Sequence of chain 1.C:
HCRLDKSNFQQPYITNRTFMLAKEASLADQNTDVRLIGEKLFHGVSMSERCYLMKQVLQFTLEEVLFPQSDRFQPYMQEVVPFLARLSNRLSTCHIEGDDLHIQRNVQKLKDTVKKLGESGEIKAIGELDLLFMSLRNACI

A protein and the small-molecule ligand that binds it are described below.
Small molecule (SMILES): CC(=O)N[C@H]1[C@H](O[C@H]2[C@H](O)[C@@H](NC(C)=O)CO[C@@H]2CO[C@@H]2O[C@@H](C)[C@@H](O)[C@@H](O)[C@@H]2O)O[C@H](CO)[C@@H](O[C@@H]2O[C@H](CO[C@H]3O[C@H](CO)[C@@H](O)[C@H](O)[C@@H]3O)[C@@H](O)[C@H](O)[C@@H]2O)[C@@H]1O

Binding-site contacts:
Ligand atom C6 contacts residue TYR159 of chain 1.B at 3.2 Å (hydrophobic).
Ligand atom C5 contacts residue ASN156 of chain 1.B at 3.7 Å.
Ligand atom O6 contacts residue TYR159 of chain 1.B at 4.0 Å.
Ligand atom C3 contacts residue ARG17 of chain 1.C at 4.1 Å.
Ligand atom C3 contacts residue ASN156 of chain 1.B at 3.8 Å.
Ligand atom O5 contacts residue VAL155 of chain 1.B at 3.5 Å.
Ligand atom O3 contacts residue PHE181 of chain 1.B at 3.4 Å.
Ligand atom O3 contacts residue LEU175 of chain 1.B at 4.2 Å.
Ligand atom O4 contacts residue TYR76 of chain 1.C at 4.1 Å.
Ligand atom O7 contacts residue ASN156 of chain 1.B at 3.5 Å (h-bond).
Ligand atom N2 contacts residue ASN156 of chain 1.B at 2.8 Å (h-bond).
Ligand atom O4 contacts residue GLY174 of chain 1.B at 2.5 Å (h-bond).
Ligand atom C4 contacts residue GLY174 of chain 1.B at 3.4 Å.
Ligand atom O2 contacts residue THR176 of chain 1.B at 4.2 Å.
Ligand atom C6 contacts residue GLY174 of chain 1.B at 3.8 Å.
Ligand atom C7 contacts residue ASN156 of chain 1.B at 3.6 Å.
Ligand atom C5 contacts residue TYR159 of chain 1.B at 4.2 Å (hydrophobic).
Ligand atom O3 contacts residue TYR76 of chain 1.C at 2.8 Å (h-bond).
Ligand atom C4 contacts residue ASN156 of chain 1.B at 4.2 Å.
Ligand atom C5 contacts residue GLY174 of chain 1.B at 4.2 Å.
Ligand atom C6 contacts residue TYR159 of chain 1.B at 3.6 Å (hydrophobic).
Ligand atom C2 contacts residue ARG17 of chain 1.C at 3.2 Å.
Ligand atom C1 contacts residue ASN156 of chain 1.B at 1.4 Å.
Ligand atom O5 contacts residue ASN156 of chain 1.B at 2.4 Å (h-bond).
Ligand atom C8 contacts residue TYR13 of chain 1.C at 3.7 Å (hydrophobic).
Ligand atom O2 contacts residue ARG17 of chain 1.C at 3.3 Å (salt-bridge).
Ligand atom C2 contacts residue ASN156 of chain 1.B at 2.4 Å.
Ligand atom O5 contacts residue TYR159 of chain 1.B at 4.0 Å.
Ligand atom O3 contacts residue THR176 of chain 1.B at 3.3 Å (h-bond).
Ligand atom C3 contacts residue TYR76 of chain 1.C at 4.1 Å (hydrophobic).
Ligand atom C2 contacts residue THR176 of chain 1.B at 4.0 Å.
Ligand atom C1 contacts residue TYR159 of chain 1.B at 4.3 Å (hydrophobic).
Ligand atom O4 contacts residue THR176 of chain 1.B at 4.0 Å.
Ligand atom O5 contacts residue TYR159 of chain 1.B at 4.1 Å.
Ligand atom C6 contacts residue TYR13 of chain 1.C at 3.4 Å (hydrophobic).
Ligand atom C5 contacts residue TYR159 of chain 1.B at 3.3 Å (hydrophobic).
Ligand atom C3 contacts residue PHE181 of chain 1.B at 4.3 Å (hydrophobic).
Ligand atom O4 contacts residue LEU175 of chain 1.B at 3.8 Å.
Ligand atom C1 contacts residue VAL155 of chain 1.B at 3.9 Å (hydrophobic).
Ligand atom O3 contacts residue ARG17 of chain 1.C at 3.8 Å.

Sequence of chain 1.B:
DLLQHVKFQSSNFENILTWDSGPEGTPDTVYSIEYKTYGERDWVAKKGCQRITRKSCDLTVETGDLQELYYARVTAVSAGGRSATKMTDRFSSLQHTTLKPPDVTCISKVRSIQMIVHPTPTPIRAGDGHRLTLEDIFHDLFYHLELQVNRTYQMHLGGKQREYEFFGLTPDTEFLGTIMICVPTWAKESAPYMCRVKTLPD